Binding-site contacts:
Ligand atom C0P contacts residue TYR320 of chain 1.A at 3.2 Å (hydrophobic).
Ligand atom CAM contacts residue TYR190 of chain 1.A at 3.4 Å (hydrophobic).
Ligand atom C03 contacts residue TYR190 of chain 1.A at 3.5 Å (hydrophobic).
Ligand atom C0K contacts residue PRO238 of chain 1.A at 3.8 Å (hydrophobic).
Ligand atom C00 contacts residue LYS105 of chain 1.A at 3.7 Å.
Ligand atom O0S contacts residue PHE229 of chain 1.A at 3.7 Å.
Ligand atom C0E contacts residue TYR320 of chain 1.A at 3.5 Å (hydrophobic).
Ligand atom CAZ contacts residue TRP231 of chain 1.A at 3.8 Å (hydrophobic).
Ligand atom O0S contacts residue PRO238 of chain 1.A at 3.4 Å.
Ligand atom NBD contacts residue GLN184 of chain 1.A at 3.9 Å.
Ligand atom O0A contacts residue VAL108 of chain 1.A at 3.4 Å.
Ligand atom CAK contacts residue TYR190 of chain 1.A at 3.6 Å (hydrophobic).
Ligand atom C0E contacts residue LEU102 of chain 1.A at 3.7 Å (hydrophobic).
Ligand atom C00 contacts residue LYS103 of chain 1.A at 3.6 Å.
Ligand atom O0Q contacts residue LYS105 of chain 1.A at 2.8 Å (salt-bridge).
Ligand atom N0M contacts residue PRO238 of chain 1.A at 3.4 Å (h-bond).
Ligand atom C01 contacts residue VAL181 of chain 1.A at 3.6 Å (hydrophobic).
Ligand atom C0D contacts residue LYS103 of chain 1.A at 3.1 Å.
Ligand atom CAH contacts residue TYR190 of chain 1.A at 3.4 Å (hydrophobic).
Ligand atom CAH contacts residue LEU236 of chain 1.A at 3.5 Å (hydrophobic).
Ligand atom C0N contacts residue HIS237 of chain 1.A at 3.6 Å.
Ligand atom N0H contacts residue TYR320 of chain 1.A at 3.5 Å.
Ligand atom C02 contacts residue GLY192 of chain 1.A at 3.6 Å.
Ligand atom CAI contacts residue TYR190 of chain 1.A at 3.7 Å (hydrophobic).
Ligand atom C02 contacts residue VAL181 of chain 1.A at 3.3 Å (hydrophobic).
Ligand atom O0S contacts residue HIS237 of chain 1.A at 3.6 Å.
Ligand atom C0K contacts residue TYR320 of chain 1.A at 3.8 Å (hydrophobic).
Ligand atom C0N contacts residue VAL108 of chain 1.A at 3.8 Å (hydrophobic).
Ligand atom CAL contacts residue TYR190 of chain 1.A at 3.6 Å (hydrophobic).
Ligand atom N0M contacts residue VAL108 of chain 1.A at 3.5 Å.
Ligand atom NBD contacts residue GLU138 of chain 1.B at 3.2 Å (salt-bridge).
Ligand atom C0O contacts residue HIS237 of chain 1.A at 3.8 Å.
Ligand atom NBD contacts residue PRO97 of chain 1.A at 3.4 Å.
Ligand atom CBC contacts residue PRO97 of chain 1.A at 3.6 Å (hydrophobic).
Ligand atom CAY contacts residue TYR190 of chain 1.A at 3.8 Å (hydrophobic).
Ligand atom C0D contacts residue LEU102 of chain 1.A at 3.5 Å (hydrophobic).
Ligand atom O0Q contacts residue LYS104 of chain 1.A at 3.3 Å.
Ligand atom CBB contacts residue CYS183 of chain 1.A at 3.5 Å (hydrophobic).
Ligand atom C0O contacts residue TYR320 of chain 1.A at 3.3 Å (hydrophobic).
Ligand atom C0K contacts residue VAL108 of chain 1.A at 3.7 Å (hydrophobic).

Sequence of chain 1.B:
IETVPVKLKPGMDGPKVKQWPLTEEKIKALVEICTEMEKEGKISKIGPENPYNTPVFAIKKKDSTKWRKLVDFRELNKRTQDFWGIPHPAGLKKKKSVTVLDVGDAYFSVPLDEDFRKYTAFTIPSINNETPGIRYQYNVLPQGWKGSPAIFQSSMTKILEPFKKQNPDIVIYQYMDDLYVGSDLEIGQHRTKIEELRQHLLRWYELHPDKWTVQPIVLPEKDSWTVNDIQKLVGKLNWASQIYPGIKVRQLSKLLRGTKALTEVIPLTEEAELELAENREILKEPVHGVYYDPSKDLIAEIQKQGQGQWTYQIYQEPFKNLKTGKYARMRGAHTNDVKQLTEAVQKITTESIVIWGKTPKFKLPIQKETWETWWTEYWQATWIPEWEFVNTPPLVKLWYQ

The small molecule below binds the protein below.
Small molecule (SMILES): N#Cc1ccc2ccc(Oc3ccccc3OCCn3ccc(=O)[nH]c3=O)cc2c1

Sequence of chain 1.A:
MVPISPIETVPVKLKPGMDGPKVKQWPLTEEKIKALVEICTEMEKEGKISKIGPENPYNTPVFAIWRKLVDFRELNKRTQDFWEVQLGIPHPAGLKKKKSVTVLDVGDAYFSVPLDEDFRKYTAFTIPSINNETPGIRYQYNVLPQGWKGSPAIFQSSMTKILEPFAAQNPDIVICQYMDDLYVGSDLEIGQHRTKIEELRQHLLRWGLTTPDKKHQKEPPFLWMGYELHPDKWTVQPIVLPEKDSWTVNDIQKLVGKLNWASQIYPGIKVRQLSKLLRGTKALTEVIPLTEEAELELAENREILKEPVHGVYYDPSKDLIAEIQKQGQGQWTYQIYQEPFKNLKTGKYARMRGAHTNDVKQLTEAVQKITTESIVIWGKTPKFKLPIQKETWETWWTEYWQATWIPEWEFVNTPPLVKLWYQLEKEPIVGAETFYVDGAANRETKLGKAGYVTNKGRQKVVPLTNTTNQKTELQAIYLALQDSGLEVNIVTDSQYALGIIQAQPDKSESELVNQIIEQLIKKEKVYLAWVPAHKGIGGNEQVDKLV